Sequence of chain 1.F:
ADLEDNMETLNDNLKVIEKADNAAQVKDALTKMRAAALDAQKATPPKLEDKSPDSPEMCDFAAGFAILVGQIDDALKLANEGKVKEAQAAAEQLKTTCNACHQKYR

Binding-site contacts:
Ligand atom CAE contacts residue GLN41 of chain 1.F at 4.3 Å.
Ligand atom CAA contacts residue CYS59 of chain 1.F at 1.8 Å (hydrophobic).
Ligand atom NAK contacts residue PRO53 of chain 1.F at 4.1 Å.
Ligand atom CAN contacts residue PRO53 of chain 1.F at 3.1 Å (hydrophobic).
Ligand atom CAP contacts residue PRO53 of chain 1.F at 3.3 Å (hydrophobic).
Ligand atom CAC contacts residue GLN41 of chain 1.F at 4.2 Å.
Ligand atom NAL contacts residue PRO53 of chain 1.F at 2.9 Å (h-bond).
Ligand atom CAG contacts residue MET58 of chain 1.F at 3.5 Å (hydrophobic).
Ligand atom CAG contacts residue ALA62 of chain 1.F at 4.0 Å (hydrophobic).
Ligand atom CAI contacts residue ALA62 of chain 1.F at 3.9 Å (hydrophobic).
Ligand atom CAE contacts residue LYS42 of chain 1.F at 4.0 Å.
Ligand atom CAC contacts residue ALA43 of chain 1.F at 3.3 Å (hydrophobic).
Ligand atom OAB contacts residue MET58 of chain 1.F at 4.4 Å.
Ligand atom CAM contacts residue PRO53 of chain 1.F at 4.0 Å (hydrophobic).
Ligand atom OAB contacts residue CYS59 of chain 1.F at 3.5 Å.
Ligand atom NAJ contacts residue MET58 of chain 1.F at 3.8 Å.
Ligand atom CAA contacts residue PRO53 of chain 1.F at 4.4 Å (hydrophobic).
Ligand atom CAF contacts residue PRO53 of chain 1.F at 3.9 Å (hydrophobic).
Ligand atom CAE contacts residue MET58 of chain 1.F at 3.8 Å (hydrophobic).
Ligand atom CAC contacts residue MET58 of chain 1.F at 3.7 Å (hydrophobic).
Ligand atom CAR contacts residue MET58 of chain 1.F at 4.5 Å (hydrophobic).
Ligand atom CAO contacts residue MET58 of chain 1.F at 3.8 Å (hydrophobic).
Ligand atom NAL contacts residue CYS59 of chain 1.F at 3.2 Å (h-bond).
Ligand atom CAC contacts residue PHE61 of chain 1.F at 4.5 Å (hydrophobic).
Ligand atom CAH contacts residue PRO53 of chain 1.F at 3.4 Å (hydrophobic).
Ligand atom CAE contacts residue THR44 of chain 1.F at 4.1 Å.
Ligand atom CAM contacts residue CYS59 of chain 1.F at 2.8 Å (hydrophobic).
Ligand atom CAQ contacts residue MET58 of chain 1.F at 3.8 Å (hydrophobic).
Ligand atom OAB contacts residue ALA62 of chain 1.F at 3.5 Å.
Ligand atom CAD contacts residue PRO53 of chain 1.F at 3.8 Å (hydrophobic).
Ligand atom CAN contacts residue MET58 of chain 1.F at 4.3 Å (hydrophobic).
Ligand atom CAR contacts residue PRO53 of chain 1.F at 4.2 Å (hydrophobic).
Ligand atom CAN contacts residue CYS59 of chain 1.F at 4.5 Å (hydrophobic).
Ligand atom CAI contacts residue CYS59 of chain 1.F at 4.1 Å (hydrophobic).
Ligand atom CAI contacts residue PRO53 of chain 1.F at 3.8 Å (hydrophobic).
Ligand atom CAI contacts residue MET58 of chain 1.F at 3.3 Å (hydrophobic).
Ligand atom CAE contacts residue ALA43 of chain 1.F at 3.5 Å (hydrophobic).
Ligand atom CAO contacts residue ALA62 of chain 1.F at 4.2 Å (hydrophobic).

A protein and the small-molecule ligand that binds it are described below.
Small molecule (SMILES): CC(=O)Nc1cc2cccnc2c2ncccc12